Binding-site contacts:
Ligand atom O2 contacts residue HIS155 of chain 8.A at 2.9 Å (h-bond).
Ligand atom P contacts residue SER72 of chain 8.A at 4.0 Å.
Ligand atom O4P contacts residue SER71 of chain 8.A at 2.6 Å (h-bond).
Ligand atom C1 contacts residue GLY28 of chain 8.A at 3.6 Å.
Ligand atom O3P contacts residue GLY44 of chain 8.A at 2.9 Å (h-bond).
Ligand atom O2 contacts residue GLU73 of chain 8.A at 2.4 Å (salt-bridge).
Ligand atom O2P contacts residue THR43 of chain 8.A at 2.9 Å (h-bond).
Ligand atom O2 contacts residue HIS92 of chain 8.A at 3.4 Å (h-bond).
Ligand atom N2 contacts residue GLU73 of chain 8.A at 3.1 Å (salt-bridge).
Ligand atom P contacts residue ASN29 of chain 8.A at 3.9 Å.
Ligand atom N2 contacts residue SER72 of chain 8.A at 4.0 Å.
Ligand atom O1 contacts residue HIS94 of chain 8.A at 3.0 Å (h-bond).
Ligand atom O2P contacts residue SER71 of chain 8.A at 3.7 Å.
Ligand atom O1 contacts residue GLY28 of chain 8.A at 2.9 Å (h-bond).
Ligand atom O2 contacts residue ZN1 of chain 8.B at 1.9 Å.
Ligand atom C1 contacts residue ASN29 of chain 8.A at 3.3 Å.
Ligand atom C2 contacts residue ASN29 of chain 8.A at 3.5 Å.
Ligand atom N2 contacts residue ZN1 of chain 8.B at 2.8 Å.
Ligand atom P contacts residue THR43 of chain 8.A at 3.9 Å.
Ligand atom N2 contacts residue ASN29 of chain 8.A at 3.6 Å.
Ligand atom O3P contacts residue THR26 of chain 8.A at 3.6 Å (h-bond).
Ligand atom P contacts residue SER71 of chain 8.A at 3.8 Å.
Ligand atom O1P contacts residue ASN29 of chain 8.A at 3.6 Å.
Ligand atom O1 contacts residue ALA27 of chain 8.A at 3.8 Å.
Ligand atom O2P contacts residue SER72 of chain 8.A at 2.9 Å (h-bond).
Ligand atom O4P contacts residue ASN29 of chain 8.A at 2.9 Å (h-bond).
Ligand atom O1P contacts residue SER72 of chain 8.A at 3.6 Å.
Ligand atom C2 contacts residue ALA27 of chain 8.A at 4.0 Å (hydrophobic).
Ligand atom O2 contacts residue HIS94 of chain 8.A at 3.7 Å.
Ligand atom N2 contacts residue TYR113 of chain 17.A at 3.7 Å.
Ligand atom C1 contacts residue HIS94 of chain 8.A at 3.9 Å.
Ligand atom C2 contacts residue THR26 of chain 8.A at 3.6 Å.
Ligand atom O3P contacts residue THR43 of chain 8.A at 3.7 Å.
Ligand atom O2 contacts residue TYR113 of chain 17.A at 3.4 Å (h-bond).
Ligand atom O1 contacts residue ZN1 of chain 8.B at 2.2 Å.
Ligand atom O4P contacts residue GLY28 of chain 8.A at 3.5 Å (h-bond).
Ligand atom O1 contacts residue HIS92 of chain 8.A at 3.2 Å (h-bond).
Ligand atom C1 contacts residue ZN1 of chain 8.B at 2.8 Å.
Ligand atom O1 contacts residue ASN29 of chain 8.A at 3.6 Å.
Ligand atom C2 contacts residue GLY28 of chain 8.A at 3.6 Å.

A protein and the small-molecule ligand that binds it are described below.
Small molecule (SMILES): O=C(COP(=O)(O)O)NO

Sequence of chain 8.A:
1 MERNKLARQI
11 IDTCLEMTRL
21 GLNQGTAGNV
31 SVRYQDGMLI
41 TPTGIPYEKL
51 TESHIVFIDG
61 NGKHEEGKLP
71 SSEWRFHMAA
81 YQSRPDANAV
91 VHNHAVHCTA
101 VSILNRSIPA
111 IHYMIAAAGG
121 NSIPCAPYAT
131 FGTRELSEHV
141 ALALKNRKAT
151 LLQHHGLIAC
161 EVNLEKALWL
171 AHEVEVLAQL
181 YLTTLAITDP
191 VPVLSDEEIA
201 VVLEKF

Sequence of chain 17.A:
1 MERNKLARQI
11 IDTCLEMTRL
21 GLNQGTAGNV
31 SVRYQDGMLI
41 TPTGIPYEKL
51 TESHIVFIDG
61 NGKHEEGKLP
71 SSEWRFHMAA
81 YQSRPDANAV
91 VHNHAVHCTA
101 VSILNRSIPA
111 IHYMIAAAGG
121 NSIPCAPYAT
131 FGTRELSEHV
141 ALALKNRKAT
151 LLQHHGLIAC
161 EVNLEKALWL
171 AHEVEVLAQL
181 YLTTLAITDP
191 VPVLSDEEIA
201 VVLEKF